Sequence of chain 1.B:
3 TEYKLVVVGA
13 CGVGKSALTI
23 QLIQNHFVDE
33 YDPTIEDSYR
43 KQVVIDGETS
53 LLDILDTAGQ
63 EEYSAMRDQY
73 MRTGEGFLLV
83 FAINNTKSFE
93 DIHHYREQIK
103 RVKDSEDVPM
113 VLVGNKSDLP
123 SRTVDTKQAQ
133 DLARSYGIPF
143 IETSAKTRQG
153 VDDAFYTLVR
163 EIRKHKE

Binding-site contacts:
Ligand atom C20 contacts residue PRO35 of chain 1.B at 3.6 Å (hydrophobic).
Ligand atom F contacts residue MET73 of chain 1.B at 3.5 Å.
Ligand atom C15 contacts residue GLY11 of chain 1.B at 3.5 Å.
Ligand atom C8 contacts residue ARG69 of chain 1.B at 3.4 Å.
Ligand atom C14 contacts residue TYR97 of chain 1.B at 3.1 Å (hydrophobic).
Ligand atom O contacts residue ARG69 of chain 1.B at 3.1 Å.
Ligand atom N3 contacts residue CYS13 of chain 1.B at 3.6 Å (h-bond).
Ligand atom CL contacts residue MET73 of chain 1.B at 3.6 Å.
Ligand atom C19 contacts residue GLY61 of chain 1.B at 3.7 Å.
Ligand atom C18 contacts residue CYS13 of chain 1.B at 3.0 Å (hydrophobic).
Ligand atom F1 contacts residue GLN100 of chain 1.B at 3.5 Å.
Ligand atom N contacts residue GLU63 of chain 1.B at 3.7 Å.
Ligand atom C4 contacts residue MET73 of chain 1.B at 3.5 Å (hydrophobic).
Ligand atom C10 contacts residue TYR97 of chain 1.B at 3.2 Å (hydrophobic).
Ligand atom N1 contacts residue GOL1 of chain 1.J at 3.3 Å (h-bond).
Ligand atom C19 contacts residue PRO35 of chain 1.B at 3.2 Å (hydrophobic).
Ligand atom C20 contacts residue CYS13 of chain 1.B at 1.8 Å (hydrophobic).
Ligand atom C1 contacts residue ASP70 of chain 1.B at 3.6 Å.
Ligand atom N2 contacts residue TYR97 of chain 1.B at 3.5 Å (h-bond).
Ligand atom F1 contacts residue HIS96 of chain 1.B at 3.2 Å.
Ligand atom C12 contacts residue TYR97 of chain 1.B at 3.6 Å (hydrophobic).
Ligand atom N contacts residue TYR97 of chain 1.B at 3.5 Å (h-bond).
Ligand atom C16 contacts residue GLY61 of chain 1.B at 3.4 Å.
Ligand atom C15 contacts residue ALA60 of chain 1.B at 3.6 Å (hydrophobic).
Ligand atom F1 contacts residue GOL1 of chain 1.J at 3.2 Å.
Ligand atom O1 contacts residue CYS13 of chain 1.B at 3.6 Å.
Ligand atom C3 contacts residue GLN100 of chain 1.B at 3.6 Å.
Ligand atom C7 contacts residue ARG69 of chain 1.B at 3.6 Å.
Ligand atom C14 contacts residue GLY11 of chain 1.B at 3.6 Å.
Ligand atom F contacts residue TYR97 of chain 1.B at 3.4 Å.
Ligand atom C contacts residue ARG69 of chain 1.B at 3.6 Å.
Ligand atom CL contacts residue ARG69 of chain 1.B at 3.6 Å.
Ligand atom C3 contacts residue MET73 of chain 1.B at 3.5 Å (hydrophobic).
Ligand atom C9 contacts residue TYR97 of chain 1.B at 3.6 Å (hydrophobic).
Ligand atom C16 contacts residue ALA60 of chain 1.B at 3.4 Å (hydrophobic).
Ligand atom N1 contacts residue HIS96 of chain 1.B at 3.1 Å (h-bond).
Ligand atom O1 contacts residue LYS17 of chain 1.B at 2.8 Å (salt-bridge).
Ligand atom N3 contacts residue ALA60 of chain 1.B at 3.5 Å (h-bond).
Ligand atom C2 contacts residue GLN100 of chain 1.B at 3.6 Å.
Ligand atom C19 contacts residue CYS13 of chain 1.B at 2.6 Å (hydrophobic).

A protein and the small-molecule ligand that binds it are described below.
Small molecule (SMILES): CCC(=O)N1CCN(c2ncnc3c(F)c(-c4c(O)cccc4F)c(Cl)cc23)CC1